Binding-site contacts:
Ligand atom O6 contacts residue HIS3 of chain 1.C at 3.4 Å (h-bond).
Ligand atom O3 contacts residue GLY26 of chain 1.C at 3.4 Å (h-bond).
Ligand atom C1 contacts residue THR248 of chain 1.A at 4.0 Å.
Ligand atom O5 contacts residue ASN246 of chain 1.A at 2.4 Å (h-bond).
Ligand atom C6 contacts residue TYR25 of chain 1.C at 4.4 Å (hydrophobic).
Ligand atom N2 contacts residue ASN246 of chain 1.A at 2.9 Å (h-bond).
Ligand atom O6 contacts residue THR248 of chain 1.A at 2.8 Å (h-bond).
Ligand atom O7 contacts residue PRO79 of chain 1.C at 4.3 Å.
Ligand atom C6 contacts residue GLN1 of chain 1.C at 3.9 Å.
Ligand atom O6 contacts residue TYR25 of chain 1.C at 4.0 Å.
Ligand atom O5 contacts residue ASN249 of chain 1.A at 3.9 Å.
Ligand atom C8 contacts residue ASN28 of chain 1.C at 4.0 Å.
Ligand atom C4 contacts residue ASN246 of chain 1.A at 4.2 Å.
Ligand atom C5 contacts residue ASN246 of chain 1.A at 3.6 Å.
Ligand atom C3 contacts residue TYR25 of chain 1.C at 4.4 Å (hydrophobic).
Ligand atom O7 contacts residue ASN246 of chain 1.A at 4.1 Å.
Ligand atom C1 contacts residue ASN249 of chain 1.A at 4.4 Å.
Ligand atom C8 contacts residue VAL27 of chain 1.C at 4.4 Å (hydrophobic).
Ligand atom O5 contacts residue THR248 of chain 1.A at 3.7 Å.
Ligand atom O3 contacts residue TYR25 of chain 1.C at 4.2 Å.
Ligand atom O6 contacts residue ASN249 of chain 1.A at 4.0 Å.
Ligand atom C3 contacts residue ASN246 of chain 1.A at 3.8 Å.
Ligand atom C3 contacts residue GLY26 of chain 1.C at 4.3 Å.
Ligand atom C2 contacts residue TYR25 of chain 1.C at 3.8 Å (hydrophobic).
Ligand atom C5 contacts residue THR248 of chain 1.A at 3.4 Å.
Ligand atom C2 contacts residue ASN246 of chain 1.A at 2.5 Å.
Ligand atom O5 contacts residue TYR25 of chain 1.C at 4.1 Å.
Ligand atom C6 contacts residue ASN249 of chain 1.A at 4.2 Å.
Ligand atom O6 contacts residue GLN1 of chain 1.C at 3.6 Å.
Ligand atom C7 contacts residue GLY26 of chain 1.C at 4.2 Å.
Ligand atom N2 contacts residue TYR25 of chain 1.C at 4.5 Å.
Ligand atom C7 contacts residue TYR25 of chain 1.C at 4.5 Å (hydrophobic).
Ligand atom C7 contacts residue ASN246 of chain 1.A at 3.7 Å.
Ligand atom C1 contacts residue ASN246 of chain 1.A at 1.4 Å.
Ligand atom O7 contacts residue TYR25 of chain 1.C at 3.8 Å.
Ligand atom C8 contacts residue SER77 of chain 1.C at 4.3 Å.
Ligand atom C6 contacts residue THR248 of chain 1.A at 3.7 Å.
Ligand atom C4 contacts residue TYR25 of chain 1.C at 4.3 Å (hydrophobic).
Ligand atom C8 contacts residue GLY26 of chain 1.C at 3.7 Å.

Sequence of chain 1.A:
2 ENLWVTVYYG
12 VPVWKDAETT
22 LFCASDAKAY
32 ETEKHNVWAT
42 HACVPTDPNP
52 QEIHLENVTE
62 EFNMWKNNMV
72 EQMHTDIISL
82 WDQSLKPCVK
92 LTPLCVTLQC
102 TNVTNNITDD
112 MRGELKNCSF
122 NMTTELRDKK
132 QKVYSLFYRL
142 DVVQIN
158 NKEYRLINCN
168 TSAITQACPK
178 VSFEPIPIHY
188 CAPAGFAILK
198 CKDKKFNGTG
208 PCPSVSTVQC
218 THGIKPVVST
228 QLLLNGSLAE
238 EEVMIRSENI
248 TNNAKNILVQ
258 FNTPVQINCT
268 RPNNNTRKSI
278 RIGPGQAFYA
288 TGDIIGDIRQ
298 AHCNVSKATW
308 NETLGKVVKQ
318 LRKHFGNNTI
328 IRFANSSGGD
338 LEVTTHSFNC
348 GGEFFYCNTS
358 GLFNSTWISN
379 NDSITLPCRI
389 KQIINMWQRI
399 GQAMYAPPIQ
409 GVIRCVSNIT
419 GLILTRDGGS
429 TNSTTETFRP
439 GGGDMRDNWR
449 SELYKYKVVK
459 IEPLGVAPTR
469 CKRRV

The small molecule below binds the protein below.
Small molecule (SMILES): CC(=O)N[C@H]1[C@H](O[C@H]2[C@H](O)[C@@H](NC(C)=O)CO[C@@H]2CO)O[C@H](CO)[C@@H](O)[C@@H]1O

Sequence of chain 1.C:
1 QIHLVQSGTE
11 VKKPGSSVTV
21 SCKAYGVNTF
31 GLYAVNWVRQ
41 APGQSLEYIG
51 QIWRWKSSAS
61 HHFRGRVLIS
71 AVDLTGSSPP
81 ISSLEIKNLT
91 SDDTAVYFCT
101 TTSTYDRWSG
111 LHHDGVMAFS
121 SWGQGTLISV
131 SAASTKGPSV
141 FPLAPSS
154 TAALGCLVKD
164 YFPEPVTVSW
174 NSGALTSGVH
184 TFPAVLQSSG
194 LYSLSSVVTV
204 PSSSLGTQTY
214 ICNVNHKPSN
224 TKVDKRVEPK